The small molecule below binds the protein below.
Small molecule (SMILES): CC(=O)N[C@H]1[C@H](O[C@H]2[C@H](O)[C@@H](NC(C)=O)CO[C@@H]2CO)O[C@H](CO)[C@@H](O[C@@H]2O[C@H](CO)[C@@H](O)[C@H](O[C@H]3O[C@H](CO)[C@@H](O)[C@H](O)[C@@H]3O)[C@@H]2O)[C@@H]1O

Sequence of chain 2.A:
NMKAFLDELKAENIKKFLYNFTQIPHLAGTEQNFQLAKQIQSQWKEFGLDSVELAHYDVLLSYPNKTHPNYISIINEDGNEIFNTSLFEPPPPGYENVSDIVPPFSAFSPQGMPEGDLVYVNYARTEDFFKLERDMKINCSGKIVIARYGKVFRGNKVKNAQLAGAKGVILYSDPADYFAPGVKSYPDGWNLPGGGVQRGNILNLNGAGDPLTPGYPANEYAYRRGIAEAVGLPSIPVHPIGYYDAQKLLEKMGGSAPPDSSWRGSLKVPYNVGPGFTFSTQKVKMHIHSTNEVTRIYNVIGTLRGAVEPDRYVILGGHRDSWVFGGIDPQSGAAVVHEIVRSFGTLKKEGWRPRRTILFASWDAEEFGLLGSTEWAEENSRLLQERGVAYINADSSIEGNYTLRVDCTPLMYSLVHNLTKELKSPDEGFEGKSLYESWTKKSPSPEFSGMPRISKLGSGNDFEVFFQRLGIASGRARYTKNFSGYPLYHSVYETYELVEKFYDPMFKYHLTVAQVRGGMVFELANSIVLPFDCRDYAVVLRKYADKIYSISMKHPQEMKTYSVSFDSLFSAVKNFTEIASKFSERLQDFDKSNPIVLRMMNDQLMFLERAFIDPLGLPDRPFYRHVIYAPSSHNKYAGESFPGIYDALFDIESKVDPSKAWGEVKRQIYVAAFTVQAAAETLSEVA

Binding-site contacts:
Ligand atom C8 contacts residue SER588 of chain 2.A at 3.4 Å.
Ligand atom C3 contacts residue ASN595 of chain 2.A at 3.8 Å.
Ligand atom O5 contacts residue GLU233 of chain 1.A at 4.0 Å.
Ligand atom N2 contacts residue GLN697 of chain 2.A at 3.4 Å (h-bond).
Ligand atom C8 contacts residue SER591 of chain 2.A at 3.8 Å.
Ligand atom C7 contacts residue ASN595 of chain 2.A at 3.7 Å.
Ligand atom N2 contacts residue SER591 of chain 2.A at 3.2 Å (h-bond).
Ligand atom C8 contacts residue GLN697 of chain 2.A at 4.2 Å.
Ligand atom N2 contacts residue ASN595 of chain 2.A at 2.8 Å (h-bond).
Ligand atom O5 contacts residue HIS69 of chain 1.A at 3.8 Å.
Ligand atom C2 contacts residue SER591 of chain 2.A at 3.9 Å.
Ligand atom O2 contacts residue HIS69 of chain 1.A at 3.5 Å (h-bond).
Ligand atom C2 contacts residue GLN697 of chain 2.A at 3.4 Å.
Ligand atom C6 contacts residue GLU233 of chain 1.A at 3.5 Å.
Ligand atom C7 contacts residue GLN697 of chain 2.A at 3.2 Å.
Ligand atom C7 contacts residue SER591 of chain 2.A at 4.0 Å.
Ligand atom C3 contacts residue SER591 of chain 2.A at 4.1 Å.
Ligand atom O7 contacts residue GLN697 of chain 2.A at 3.0 Å (h-bond).
Ligand atom O7 contacts residue TYR234 of chain 1.A at 3.9 Å.
Ligand atom C4 contacts residue ARG311 of chain 1.A at 3.9 Å.
Ligand atom C8 contacts residue ALA592 of chain 2.A at 3.5 Å (hydrophobic).
Ligand atom C8 contacts residue TYR234 of chain 1.A at 3.9 Å (hydrophobic).
Ligand atom O5 contacts residue ASN595 of chain 2.A at 2.4 Å (h-bond).
Ligand atom C3 contacts residue ARG311 of chain 1.A at 4.1 Å.
Ligand atom N2 contacts residue ALA592 of chain 2.A at 4.1 Å.
Ligand atom C5 contacts residue ASN595 of chain 2.A at 3.7 Å.
Ligand atom C2 contacts residue ASN595 of chain 2.A at 2.5 Å.
Ligand atom C1 contacts residue GLU233 of chain 1.A at 3.6 Å.
Ligand atom C2 contacts residue ARG311 of chain 1.A at 4.1 Å.
Ligand atom C2 contacts residue GLU233 of chain 1.A at 3.3 Å.
Ligand atom O4 contacts residue GLU233 of chain 1.A at 3.1 Å (salt-bridge).
Ligand atom C1 contacts residue ASN595 of chain 2.A at 1.4 Å.
Ligand atom O3 contacts residue ARG311 of chain 1.A at 3.5 Å (salt-bridge).
Ligand atom O2 contacts residue ARG311 of chain 1.A at 3.5 Å (salt-bridge).
Ligand atom C1 contacts residue GLN697 of chain 2.A at 3.6 Å.
Ligand atom C1 contacts residue SER591 of chain 2.A at 4.0 Å.
Ligand atom C3 contacts residue ARG311 of chain 1.A at 4.2 Å.
Ligand atom O2 contacts residue GLU233 of chain 1.A at 2.2 Å (salt-bridge).
Ligand atom O6 contacts residue GLU233 of chain 1.A at 3.7 Å.
Ligand atom C7 contacts residue ALA592 of chain 2.A at 4.1 Å (hydrophobic).

Sequence of chain 1.A:
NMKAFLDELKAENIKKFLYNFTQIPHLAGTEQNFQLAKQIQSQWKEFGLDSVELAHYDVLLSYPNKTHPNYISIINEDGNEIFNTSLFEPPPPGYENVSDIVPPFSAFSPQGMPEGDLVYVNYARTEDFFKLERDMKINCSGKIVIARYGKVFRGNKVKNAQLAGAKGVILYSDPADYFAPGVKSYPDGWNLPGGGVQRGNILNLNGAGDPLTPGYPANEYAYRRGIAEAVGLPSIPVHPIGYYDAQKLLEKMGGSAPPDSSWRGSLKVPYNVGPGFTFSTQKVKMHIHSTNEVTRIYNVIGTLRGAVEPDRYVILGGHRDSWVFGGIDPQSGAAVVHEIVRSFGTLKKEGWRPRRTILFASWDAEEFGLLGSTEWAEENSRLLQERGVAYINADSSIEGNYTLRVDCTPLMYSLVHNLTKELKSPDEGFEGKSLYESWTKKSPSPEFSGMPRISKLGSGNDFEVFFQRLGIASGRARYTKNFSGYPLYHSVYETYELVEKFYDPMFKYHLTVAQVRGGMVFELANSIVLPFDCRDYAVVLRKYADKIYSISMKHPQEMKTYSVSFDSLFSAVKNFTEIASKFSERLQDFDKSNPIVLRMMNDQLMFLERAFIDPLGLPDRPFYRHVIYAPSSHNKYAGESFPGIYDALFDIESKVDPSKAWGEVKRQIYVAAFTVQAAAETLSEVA